Sequence of chain 1.A:
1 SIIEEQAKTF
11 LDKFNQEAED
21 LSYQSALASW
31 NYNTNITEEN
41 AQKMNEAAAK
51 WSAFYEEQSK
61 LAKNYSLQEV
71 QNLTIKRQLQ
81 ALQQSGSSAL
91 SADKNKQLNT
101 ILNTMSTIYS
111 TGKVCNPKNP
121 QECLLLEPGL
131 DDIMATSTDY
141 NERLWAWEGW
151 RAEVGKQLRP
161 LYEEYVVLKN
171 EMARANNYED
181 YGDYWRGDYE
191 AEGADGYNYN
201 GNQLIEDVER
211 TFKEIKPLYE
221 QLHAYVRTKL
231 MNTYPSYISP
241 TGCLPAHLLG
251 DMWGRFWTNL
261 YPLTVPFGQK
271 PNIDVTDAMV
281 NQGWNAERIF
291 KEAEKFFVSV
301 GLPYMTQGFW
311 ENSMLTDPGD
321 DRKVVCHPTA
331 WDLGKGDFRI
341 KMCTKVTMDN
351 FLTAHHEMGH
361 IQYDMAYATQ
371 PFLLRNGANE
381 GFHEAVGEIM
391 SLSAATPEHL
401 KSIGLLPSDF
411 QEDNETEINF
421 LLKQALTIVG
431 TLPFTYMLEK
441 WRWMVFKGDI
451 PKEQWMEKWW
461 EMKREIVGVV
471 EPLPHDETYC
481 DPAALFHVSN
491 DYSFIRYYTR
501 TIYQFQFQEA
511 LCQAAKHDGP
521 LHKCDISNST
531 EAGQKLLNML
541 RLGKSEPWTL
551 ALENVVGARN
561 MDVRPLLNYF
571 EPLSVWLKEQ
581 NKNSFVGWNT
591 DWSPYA

A small-molecule ligand and the protein it binds are described below.
Small molecule (SMILES): CC(=O)N[C@@H]1[C@@H](O)[C@H](O)[C@@H](CO)O[C@H]1O

Binding-site contacts:
Ligand atom C4 contacts residue ASN414 of chain 1.A at 4.2 Å.
Ligand atom O7 contacts residue ASN414 of chain 1.A at 3.0 Å (h-bond).
Ligand atom C8 contacts residue ASN414 of chain 1.A at 4.3 Å.
Ligand atom C5 contacts residue ASN414 of chain 1.A at 3.7 Å.
Ligand atom O5 contacts residue ASN414 of chain 1.A at 2.4 Å (h-bond).
Ligand atom C8 contacts residue TRP576 of chain 1.A at 3.9 Å (hydrophobic).
Ligand atom C7 contacts residue ASN414 of chain 1.A at 3.1 Å.
Ligand atom C8 contacts residue PHE267 of chain 1.A at 4.1 Å (hydrophobic).
Ligand atom C1 contacts residue ASN414 of chain 1.A at 1.4 Å.
Ligand atom N2 contacts residue ASN414 of chain 1.A at 2.9 Å (h-bond).
Ligand atom C3 contacts residue ASN414 of chain 1.A at 3.8 Å.
Ligand atom C2 contacts residue ASN414 of chain 1.A at 2.4 Å.